Binding-site contacts:
Ligand atom C3 contacts residue ASN122 of chain 3.A at 4.2 Å.
Ligand atom N2 contacts residue ALA162 of chain 3.A at 4.2 Å.
Ligand atom N4 contacts residue THR161 of chain 3.A at 2.4 Å (h-bond).
Ligand atom C4 contacts residue ASN122 of chain 3.A at 4.1 Å.
Ligand atom BR1 contacts residue LEU49 of chain 3.A at 3.5 Å.
Ligand atom C2 contacts residue ASN122 of chain 3.A at 3.8 Å.
Ligand atom O1 contacts residue ALA162 of chain 3.A at 3.7 Å.
Ligand atom N2 contacts residue ASP45 of chain 3.A at 4.1 Å.
Ligand atom C4 contacts residue THR161 of chain 3.A at 3.3 Å.
Ligand atom BR1 contacts residue ASN122 of chain 3.A at 3.9 Å.
Ligand atom N2 contacts residue THR161 of chain 3.A at 3.9 Å.
Ligand atom N1 contacts residue ASP45 of chain 3.A at 3.8 Å.
Ligand atom N3 contacts residue ASN122 of chain 3.A at 3.2 Å (h-bond).
Ligand atom O1 contacts residue ILE187 of chain 2.A at 4.3 Å.
Ligand atom N5 contacts residue ASN122 of chain 3.A at 3.1 Å (h-bond).
Ligand atom C1 contacts residue ALA162 of chain 3.A at 4.0 Å (hydrophobic).
Ligand atom N2 contacts residue PHE74 of chain 3.A at 4.1 Å.
Ligand atom N3 contacts residue ASP45 of chain 3.A at 3.9 Å.
Ligand atom N4 contacts residue ALA162 of chain 3.A at 3.5 Å (h-bond).
Ligand atom C4 contacts residue PHE74 of chain 3.A at 4.3 Å (hydrophobic).
Ligand atom BR1 contacts residue GLY46 of chain 3.A at 3.8 Å.
Ligand atom N5 contacts residue SER158 of chain 3.A at 3.2 Å (h-bond).
Ligand atom BR1 contacts residue ASP45 of chain 3.A at 3.6 Å.
Ligand atom O1 contacts residue TYR163 of chain 3.A at 3.9 Å.
Ligand atom N3 contacts residue ALA162 of chain 3.A at 4.2 Å.
Ligand atom N5 contacts residue ALA162 of chain 3.A at 4.2 Å.
Ligand atom C5 contacts residue ALA162 of chain 3.A at 3.8 Å (hydrophobic).
Ligand atom C5 contacts residue THR161 of chain 3.A at 3.1 Å.
Ligand atom C5 contacts residue PHE74 of chain 3.A at 3.3 Å (hydrophobic).
Ligand atom C4 contacts residue SER158 of chain 3.A at 4.2 Å.
Ligand atom C3 contacts residue ASP45 of chain 3.A at 3.8 Å.
Ligand atom N4 contacts residue PHE74 of chain 3.A at 3.5 Å.
Ligand atom C4 contacts residue ALA162 of chain 3.A at 3.7 Å (hydrophobic).
Ligand atom C1 contacts residue ASP45 of chain 3.A at 3.6 Å.
Ligand atom C2 contacts residue ASP45 of chain 3.A at 3.5 Å.
Ligand atom N5 contacts residue THR161 of chain 3.A at 3.5 Å (h-bond).
Ligand atom C3 contacts residue ALA162 of chain 3.A at 3.7 Å (hydrophobic).
Ligand atom N5 contacts residue TYR75 of chain 3.A at 3.4 Å.
Ligand atom N3 contacts residue TYR75 of chain 3.A at 4.0 Å.
Ligand atom N4 contacts residue SER158 of chain 3.A at 4.3 Å.

Sequence of chain 2.A:
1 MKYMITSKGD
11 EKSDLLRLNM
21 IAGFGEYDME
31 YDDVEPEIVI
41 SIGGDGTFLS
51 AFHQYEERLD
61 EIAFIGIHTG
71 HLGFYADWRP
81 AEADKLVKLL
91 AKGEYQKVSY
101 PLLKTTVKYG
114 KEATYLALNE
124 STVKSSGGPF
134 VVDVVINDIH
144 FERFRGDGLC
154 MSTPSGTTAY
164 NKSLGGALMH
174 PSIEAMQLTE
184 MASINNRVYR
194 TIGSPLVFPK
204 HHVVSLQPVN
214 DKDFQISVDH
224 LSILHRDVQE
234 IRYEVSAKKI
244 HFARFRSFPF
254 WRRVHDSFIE

This protein binds this small molecule.
Small molecule (SMILES): Nc1ncnc2c1nc(Br)n2CCCCO

Sequence of chain 3.A:
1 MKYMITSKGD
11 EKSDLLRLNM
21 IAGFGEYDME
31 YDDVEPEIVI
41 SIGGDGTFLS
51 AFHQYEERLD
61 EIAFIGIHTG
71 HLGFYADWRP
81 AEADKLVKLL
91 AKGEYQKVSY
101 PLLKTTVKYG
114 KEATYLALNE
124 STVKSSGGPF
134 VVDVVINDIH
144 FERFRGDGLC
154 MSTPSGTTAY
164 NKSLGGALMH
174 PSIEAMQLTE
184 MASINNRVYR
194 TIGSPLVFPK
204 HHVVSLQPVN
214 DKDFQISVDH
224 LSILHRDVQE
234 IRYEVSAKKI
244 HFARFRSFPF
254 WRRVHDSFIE